The small molecule below binds the protein below.
Small molecule (SMILES): CCCCCCCCCCCC[N+](C)(C)CCCS(=O)(=O)O

Sequence of chain 2.A:
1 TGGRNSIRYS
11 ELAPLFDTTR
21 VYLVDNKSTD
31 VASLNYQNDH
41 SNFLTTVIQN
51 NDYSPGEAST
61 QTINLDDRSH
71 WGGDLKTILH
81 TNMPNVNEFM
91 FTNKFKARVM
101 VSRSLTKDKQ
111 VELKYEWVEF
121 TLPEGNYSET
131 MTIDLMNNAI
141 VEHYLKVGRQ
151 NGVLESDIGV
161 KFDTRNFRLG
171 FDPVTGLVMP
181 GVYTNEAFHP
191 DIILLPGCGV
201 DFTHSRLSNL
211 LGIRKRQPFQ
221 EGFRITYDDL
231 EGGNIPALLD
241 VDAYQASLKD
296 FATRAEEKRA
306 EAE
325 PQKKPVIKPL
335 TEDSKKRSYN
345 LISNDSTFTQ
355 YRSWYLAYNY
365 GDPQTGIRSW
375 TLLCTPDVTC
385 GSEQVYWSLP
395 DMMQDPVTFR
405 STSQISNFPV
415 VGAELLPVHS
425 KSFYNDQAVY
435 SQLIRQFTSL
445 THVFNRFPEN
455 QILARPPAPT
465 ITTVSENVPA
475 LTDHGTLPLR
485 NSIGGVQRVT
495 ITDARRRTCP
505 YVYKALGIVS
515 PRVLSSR

Binding-site contacts:
Ligand atom C1 contacts residue ARG224 of chain 2.A at 4.1 Å.
Ligand atom C3 contacts residue ASP229 of chain 2.A at 4.4 Å.
Ligand atom S1 contacts residue LYS215 of chain 2.A at 4.1 Å.
Ligand atom O2S contacts residue LYS215 of chain 2.A at 3.1 Å (salt-bridge).
Ligand atom O1S contacts residue GLY222 of chain 2.A at 3.0 Å (h-bond).
Ligand atom O2S contacts residue GLY222 of chain 2.A at 3.4 Å (h-bond).
Ligand atom O1S contacts residue PHE223 of chain 2.A at 3.2 Å.
Ligand atom O1S contacts residue LYS215 of chain 2.A at 3.9 Å.
Ligand atom O1S contacts residue ARG224 of chain 2.A at 2.9 Å (salt-bridge).
Ligand atom C1 contacts residue TRP374 of chain 2.A at 3.3 Å (hydrophobic).
Ligand atom O1S contacts residue TRP374 of chain 2.A at 4.0 Å.
Ligand atom C2 contacts residue TRP374 of chain 2.A at 4.0 Å (hydrophobic).
Ligand atom S1 contacts residue GLY222 of chain 2.A at 3.8 Å.
Ligand atom C3 contacts residue TRP374 of chain 2.A at 4.0 Å (hydrophobic).
Ligand atom N1 contacts residue TRP374 of chain 2.A at 3.5 Å.
Ligand atom S1 contacts residue ARG224 of chain 2.A at 4.0 Å.
Ligand atom S1 contacts residue TRP374 of chain 2.A at 4.4 Å.
Ligand atom O3S contacts residue ARG224 of chain 2.A at 3.8 Å.
Ligand atom C2 contacts residue ARG224 of chain 2.A at 4.0 Å.